A protein and the small-molecule ligand that binds it are described below.
Small molecule (SMILES): Cc1cc(CCCCCOc2c(Cl)cc(C3=NCCO3)cc2Cl)on1

Binding-site contacts:
Ligand atom O1A contacts residue ILE220 of chain 13.A at 3.6 Å.
Ligand atom C2C contacts residue MET217 of chain 13.A at 3.7 Å (hydrophobic).
Ligand atom C4A contacts residue LEU127 of chain 13.A at 4.0 Å (hydrophobic).
Ligand atom CL2 contacts residue TYR147 of chain 13.A at 3.4 Å.
Ligand atom C1B contacts residue ILE125 of chain 13.A at 3.1 Å (hydrophobic).
Ligand atom C5A contacts residue MET146 of chain 13.A at 3.7 Å (hydrophobic).
Ligand atom C5B contacts residue ILE125 of chain 13.A at 3.9 Å (hydrophobic).
Ligand atom C4B contacts residue ILE125 of chain 13.A at 3.9 Å (hydrophobic).
Ligand atom C3 contacts residue LEU103 of chain 13.A at 4.1 Å (hydrophobic).
Ligand atom CL2 contacts residue LEU187 of chain 13.A at 3.9 Å.
Ligand atom C31 contacts residue MET195 of chain 13.A at 3.5 Å (hydrophobic).
Ligand atom C5B contacts residue TYR147 of chain 13.A at 3.9 Å (hydrophobic).
Ligand atom C5A contacts residue TYR145 of chain 13.A at 3.8 Å (hydrophobic).
Ligand atom C4C contacts residue MET217 of chain 13.A at 4.2 Å (hydrophobic).
Ligand atom C5A contacts residue ILE220 of chain 13.A at 3.9 Å (hydrophobic).
Ligand atom N2 contacts residue ASN215 of chain 13.A at 3.7 Å.
Ligand atom O1B contacts residue ILE125 of chain 13.A at 3.5 Å.
Ligand atom O1 contacts residue MET217 of chain 13.A at 4.2 Å.
Ligand atom C4 contacts residue LEU103 of chain 13.A at 3.4 Å (hydrophobic).
Ligand atom N2 contacts residue THR102 of chain 13.A at 4.2 Å.
Ligand atom C5 contacts residue LEU103 of chain 13.A at 3.8 Å (hydrophobic).
Ligand atom CL1 contacts residue ILE239 of chain 13.A at 3.8 Å.
Ligand atom C2A contacts residue ILE220 of chain 13.A at 3.8 Å (hydrophobic).
Ligand atom N3A contacts residue PHE182 of chain 13.A at 4.0 Å.
Ligand atom CL2 contacts residue ILE184 of chain 13.A at 3.9 Å.
Ligand atom C2A contacts residue PHE182 of chain 13.A at 4.2 Å (hydrophobic).
Ligand atom O1A contacts residue TYR147 of chain 13.A at 4.0 Å.
Ligand atom C2B contacts residue ILE125 of chain 13.A at 3.1 Å (hydrophobic).
Ligand atom C4A contacts residue TYR145 of chain 13.A at 3.3 Å (hydrophobic).
Ligand atom CL1 contacts residue ILE125 of chain 13.A at 3.5 Å.
Ligand atom C1C contacts residue LEU103 of chain 13.A at 4.1 Å (hydrophobic).
Ligand atom C6B contacts residue ILE125 of chain 13.A at 3.6 Å (hydrophobic).
Ligand atom N3A contacts residue LEU127 of chain 13.A at 4.1 Å.
Ligand atom C6B contacts residue ILE184 of chain 13.A at 4.1 Å (hydrophobic).
Ligand atom C31 contacts residue GLN104 of chain 13.A at 3.6 Å.
Ligand atom C3B contacts residue ILE220 of chain 13.A at 4.2 Å (hydrophobic).
Ligand atom C4A contacts residue ILE220 of chain 13.A at 4.1 Å (hydrophobic).
Ligand atom C5A contacts residue TYR147 of chain 13.A at 4.1 Å (hydrophobic).
Ligand atom C4B contacts residue ILE220 of chain 13.A at 4.0 Å (hydrophobic).
Ligand atom C3B contacts residue ILE125 of chain 13.A at 3.5 Å (hydrophobic).

Sequence of chain 13.A:
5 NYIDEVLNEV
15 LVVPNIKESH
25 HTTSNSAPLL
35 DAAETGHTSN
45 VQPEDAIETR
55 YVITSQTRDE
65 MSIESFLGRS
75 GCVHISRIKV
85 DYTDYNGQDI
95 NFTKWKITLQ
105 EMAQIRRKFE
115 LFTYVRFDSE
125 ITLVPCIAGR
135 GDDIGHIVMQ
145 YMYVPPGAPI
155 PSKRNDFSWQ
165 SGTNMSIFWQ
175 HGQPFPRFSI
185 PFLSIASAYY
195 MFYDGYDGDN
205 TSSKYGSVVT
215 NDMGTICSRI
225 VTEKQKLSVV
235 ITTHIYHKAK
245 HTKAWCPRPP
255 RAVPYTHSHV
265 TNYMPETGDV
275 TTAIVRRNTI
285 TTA